Sequence of chain 1.A:
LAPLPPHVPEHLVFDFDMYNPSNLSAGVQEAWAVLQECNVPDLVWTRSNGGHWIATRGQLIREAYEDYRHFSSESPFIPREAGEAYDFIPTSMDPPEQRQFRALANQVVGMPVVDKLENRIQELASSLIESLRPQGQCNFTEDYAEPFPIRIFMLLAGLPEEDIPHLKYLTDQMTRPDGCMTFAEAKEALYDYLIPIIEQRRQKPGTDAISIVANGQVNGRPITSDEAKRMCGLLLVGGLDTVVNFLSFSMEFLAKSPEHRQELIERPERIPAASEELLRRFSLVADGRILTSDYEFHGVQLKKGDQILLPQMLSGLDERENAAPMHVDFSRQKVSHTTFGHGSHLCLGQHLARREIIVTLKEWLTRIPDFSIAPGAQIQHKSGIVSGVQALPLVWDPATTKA

Binding-site contacts:
Ligand atom C3 contacts residue ASN49 of chain 1.A at 4.5 Å.
Ligand atom C2 contacts residue CYS48 of chain 1.A at 3.8 Å (hydrophobic).
Ligand atom C3 contacts residue CYS48 of chain 1.A at 3.8 Å (hydrophobic).
Ligand atom S1 contacts residue CYS48 of chain 1.A at 2.1 Å (h-bond).
Ligand atom C9 contacts residue GLU47 of chain 1.A at 4.2 Å.
Ligand atom C3 contacts residue GLU47 of chain 1.A at 4.3 Å.
Ligand atom C1 contacts residue ASN49 of chain 1.A at 4.0 Å.
Ligand atom C4 contacts residue GLU47 of chain 1.A at 4.3 Å.
Ligand atom C2 contacts residue GLU47 of chain 1.A at 4.1 Å.
Ligand atom C8 contacts residue ASN49 of chain 1.A at 3.9 Å.
Ligand atom C2 contacts residue ASN49 of chain 1.A at 3.4 Å.
Ligand atom C9 contacts residue ASN49 of chain 1.A at 3.6 Å.
Ligand atom C4 contacts residue CYS48 of chain 1.A at 3.3 Å (hydrophobic).
Ligand atom C6 contacts residue GLU47 of chain 1.A at 4.5 Å.

This small molecule binds to this protein.
Small molecule (SMILES): CC1(C)C=C(CSS(C)(=O)=O)C(C)(C)N1[O]